Sequence of chain 1.B:
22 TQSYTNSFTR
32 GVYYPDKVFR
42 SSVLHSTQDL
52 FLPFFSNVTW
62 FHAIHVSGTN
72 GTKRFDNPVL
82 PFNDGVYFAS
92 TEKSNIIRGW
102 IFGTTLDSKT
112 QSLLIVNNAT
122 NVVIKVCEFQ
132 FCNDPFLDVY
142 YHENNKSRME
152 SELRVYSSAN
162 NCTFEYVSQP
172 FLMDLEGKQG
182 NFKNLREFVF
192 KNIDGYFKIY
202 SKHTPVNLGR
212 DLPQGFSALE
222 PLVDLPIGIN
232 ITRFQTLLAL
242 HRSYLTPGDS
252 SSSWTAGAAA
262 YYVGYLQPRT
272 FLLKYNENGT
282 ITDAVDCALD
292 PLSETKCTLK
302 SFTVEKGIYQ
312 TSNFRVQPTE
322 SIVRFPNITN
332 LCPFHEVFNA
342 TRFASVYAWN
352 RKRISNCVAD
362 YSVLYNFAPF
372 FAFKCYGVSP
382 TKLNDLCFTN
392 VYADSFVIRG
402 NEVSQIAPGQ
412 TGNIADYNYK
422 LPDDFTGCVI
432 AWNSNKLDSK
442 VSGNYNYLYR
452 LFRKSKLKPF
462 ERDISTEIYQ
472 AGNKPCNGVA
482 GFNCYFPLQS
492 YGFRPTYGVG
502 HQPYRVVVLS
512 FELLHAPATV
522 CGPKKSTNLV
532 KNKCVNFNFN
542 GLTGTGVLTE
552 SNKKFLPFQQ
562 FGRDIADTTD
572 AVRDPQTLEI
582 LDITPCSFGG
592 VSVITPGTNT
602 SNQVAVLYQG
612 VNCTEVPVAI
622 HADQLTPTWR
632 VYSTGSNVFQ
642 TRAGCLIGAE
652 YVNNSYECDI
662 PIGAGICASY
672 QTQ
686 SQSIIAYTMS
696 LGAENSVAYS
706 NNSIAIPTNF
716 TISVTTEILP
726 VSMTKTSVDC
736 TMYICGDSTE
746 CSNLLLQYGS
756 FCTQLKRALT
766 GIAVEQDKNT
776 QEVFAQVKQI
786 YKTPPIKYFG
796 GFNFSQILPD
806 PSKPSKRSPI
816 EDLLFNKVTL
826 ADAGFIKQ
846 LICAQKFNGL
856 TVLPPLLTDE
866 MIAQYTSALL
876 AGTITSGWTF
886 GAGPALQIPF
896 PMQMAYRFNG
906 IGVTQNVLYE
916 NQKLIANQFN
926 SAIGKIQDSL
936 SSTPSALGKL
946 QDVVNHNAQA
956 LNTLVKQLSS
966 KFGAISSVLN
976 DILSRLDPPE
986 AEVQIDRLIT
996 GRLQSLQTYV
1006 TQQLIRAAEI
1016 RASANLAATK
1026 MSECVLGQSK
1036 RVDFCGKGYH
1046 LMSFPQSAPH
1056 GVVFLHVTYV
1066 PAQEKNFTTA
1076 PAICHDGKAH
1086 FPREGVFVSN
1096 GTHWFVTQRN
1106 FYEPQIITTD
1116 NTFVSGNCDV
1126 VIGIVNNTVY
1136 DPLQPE

Binding-site contacts:
Ligand atom O7 contacts residue ASN146 of chain 1.B at 3.5 Å (h-bond).
Ligand atom C7 contacts residue ASN146 of chain 1.B at 3.5 Å.
Ligand atom C4 contacts residue ASN146 of chain 1.B at 4.2 Å.
Ligand atom O5 contacts residue ASN146 of chain 1.B at 2.4 Å (h-bond).
Ligand atom C1 contacts residue ASN146 of chain 1.B at 1.4 Å.
Ligand atom O6 contacts residue ARG149 of chain 1.B at 3.7 Å.
Ligand atom C3 contacts residue ASN146 of chain 1.B at 3.8 Å.
Ligand atom C5 contacts residue ASN146 of chain 1.B at 3.7 Å.
Ligand atom N2 contacts residue ASN146 of chain 1.B at 2.9 Å (h-bond).
Ligand atom C2 contacts residue ASN146 of chain 1.B at 2.5 Å.

This protein binds this small molecule.
Small molecule (SMILES): CC(=O)N[C@@H]1[C@@H](O)[C@H](O)[C@@H](CO)O[C@H]1O